Binding-site contacts:
Ligand atom C8 contacts residue SER32 of chain 1.T at 4.3 Å.
Ligand atom C8 contacts residue ASN33 of chain 1.T at 3.6 Å.
Ligand atom C7 contacts residue LYS34 of chain 1.T at 3.5 Å.
Ligand atom N2 contacts residue SER35 of chain 1.T at 3.6 Å (h-bond).
Ligand atom C7 contacts residue ASN33 of chain 1.T at 3.5 Å.
Ligand atom C5 contacts residue ASN33 of chain 1.T at 3.7 Å.
Ligand atom C5 contacts residue SER35 of chain 1.T at 4.3 Å.
Ligand atom C7 contacts residue SER35 of chain 1.T at 4.4 Å.
Ligand atom C3 contacts residue SER35 of chain 1.T at 4.2 Å.
Ligand atom C1 contacts residue ALA36 of chain 1.T at 3.6 Å (hydrophobic).
Ligand atom O7 contacts residue ASN33 of chain 1.T at 4.4 Å.
Ligand atom O7 contacts residue LYS34 of chain 1.T at 3.4 Å (salt-bridge).
Ligand atom O5 contacts residue SER35 of chain 1.T at 4.1 Å.
Ligand atom O7 contacts residue SER35 of chain 1.T at 4.5 Å.
Ligand atom C1 contacts residue LYS34 of chain 1.T at 4.3 Å.
Ligand atom C2 contacts residue SER35 of chain 1.T at 4.2 Å.
Ligand atom N2 contacts residue ASN33 of chain 1.T at 2.9 Å (h-bond).
Ligand atom C1 contacts residue ASN33 of chain 1.T at 1.4 Å.
Ligand atom C8 contacts residue LYS34 of chain 1.T at 4.3 Å.
Ligand atom O5 contacts residue ASN33 of chain 1.T at 2.4 Å (h-bond).
Ligand atom C4 contacts residue ASN33 of chain 1.T at 4.2 Å.
Ligand atom N2 contacts residue LYS34 of chain 1.T at 3.7 Å.
Ligand atom O5 contacts residue ALA36 of chain 1.T at 4.2 Å.
Ligand atom C1 contacts residue SER35 of chain 1.T at 3.5 Å.
Ligand atom C2 contacts residue ASN33 of chain 1.T at 2.5 Å.
Ligand atom C3 contacts residue ASN33 of chain 1.T at 3.8 Å.

Sequence of chain 1.T:
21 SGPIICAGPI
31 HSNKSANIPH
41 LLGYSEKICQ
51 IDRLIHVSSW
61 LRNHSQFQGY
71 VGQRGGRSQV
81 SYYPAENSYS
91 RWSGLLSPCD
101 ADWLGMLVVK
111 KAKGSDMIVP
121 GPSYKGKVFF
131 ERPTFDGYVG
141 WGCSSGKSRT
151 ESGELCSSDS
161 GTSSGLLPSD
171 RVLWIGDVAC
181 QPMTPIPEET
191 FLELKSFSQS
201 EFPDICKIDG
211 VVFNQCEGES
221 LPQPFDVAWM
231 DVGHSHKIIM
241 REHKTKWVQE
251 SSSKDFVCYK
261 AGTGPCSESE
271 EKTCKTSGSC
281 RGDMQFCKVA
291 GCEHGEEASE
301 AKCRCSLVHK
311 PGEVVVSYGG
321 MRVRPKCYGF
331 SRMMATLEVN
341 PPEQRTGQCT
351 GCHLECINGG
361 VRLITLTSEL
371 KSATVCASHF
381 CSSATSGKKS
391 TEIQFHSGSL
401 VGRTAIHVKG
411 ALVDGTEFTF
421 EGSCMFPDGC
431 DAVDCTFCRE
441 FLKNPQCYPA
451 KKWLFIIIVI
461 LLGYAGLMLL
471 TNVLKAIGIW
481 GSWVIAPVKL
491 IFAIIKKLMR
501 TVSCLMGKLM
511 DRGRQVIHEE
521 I

A protein and the small-molecule ligand that binds it are described below.
Small molecule (SMILES): CC(=O)N[C@@H]1[C@@H](O)[C@H](O)[C@@H](CO)O[C@H]1O